Binding-site contacts:
Ligand atom C5 contacts residue TYR341 of chain 1.A at 3.5 Å (hydrophobic).
Ligand atom C7 contacts residue PHE342 of chain 1.A at 3.4 Å (hydrophobic).
Ligand atom O7 contacts residue ARG339 of chain 1.A at 4.0 Å.
Ligand atom C3 contacts residue TYR341 of chain 1.A at 4.0 Å (hydrophobic).
Ligand atom N2 contacts residue ASN465 of chain 1.A at 3.0 Å (h-bond).
Ligand atom C8 contacts residue PHE342 of chain 1.A at 3.0 Å (hydrophobic).
Ligand atom O5 contacts residue TYR341 of chain 1.A at 3.4 Å.
Ligand atom C2 contacts residue ASN465 of chain 1.A at 3.3 Å.
Ligand atom N2 contacts residue PHE342 of chain 1.A at 2.9 Å (h-bond).
Ligand atom C1 contacts residue TYR341 of chain 1.A at 3.5 Å (hydrophobic).
Ligand atom O3 contacts residue PHE342 of chain 1.A at 3.9 Å.
Ligand atom C5 contacts residue ASN465 of chain 1.A at 4.5 Å.
Ligand atom O3 contacts residue HIS340 of chain 1.A at 3.7 Å.
Ligand atom C8 contacts residue HIS340 of chain 1.A at 4.2 Å.
Ligand atom N2 contacts residue SER343 of chain 1.A at 4.3 Å.
Ligand atom O6 contacts residue TYR341 of chain 1.A at 3.9 Å.
Ligand atom O4 contacts residue TYR341 of chain 1.A at 3.6 Å.
Ligand atom O7 contacts residue ASN465 of chain 1.A at 4.1 Å.
Ligand atom C2 contacts residue PHE342 of chain 1.A at 3.6 Å (hydrophobic).
Ligand atom C7 contacts residue ASN465 of chain 1.A at 4.1 Å.
Ligand atom C6 contacts residue TYR341 of chain 1.A at 3.7 Å (hydrophobic).
Ligand atom C7 contacts residue HIS340 of chain 1.A at 3.7 Å.
Ligand atom O5 contacts residue ASN465 of chain 1.A at 3.0 Å (h-bond).
Ligand atom C8 contacts residue ARG339 of chain 1.A at 3.4 Å.
Ligand atom C1 contacts residue SER343 of chain 1.A at 4.5 Å.
Ligand atom C1 contacts residue ASN465 of chain 1.A at 2.5 Å.
Ligand atom C7 contacts residue ARG339 of chain 1.A at 4.2 Å.
Ligand atom C7 contacts residue TYR341 of chain 1.A at 4.1 Å (hydrophobic).
Ligand atom C3 contacts residue PHE342 of chain 1.A at 3.5 Å (hydrophobic).
Ligand atom C4 contacts residue TYR341 of chain 1.A at 4.1 Å (hydrophobic).
Ligand atom C8 contacts residue TYR341 of chain 1.A at 3.9 Å (hydrophobic).
Ligand atom O7 contacts residue TYR341 of chain 1.A at 3.2 Å (h-bond).
Ligand atom C1 contacts residue PHE342 of chain 1.A at 4.0 Å (hydrophobic).
Ligand atom O7 contacts residue HIS340 of chain 1.A at 3.1 Å (h-bond).

Sequence of chain 1.A:
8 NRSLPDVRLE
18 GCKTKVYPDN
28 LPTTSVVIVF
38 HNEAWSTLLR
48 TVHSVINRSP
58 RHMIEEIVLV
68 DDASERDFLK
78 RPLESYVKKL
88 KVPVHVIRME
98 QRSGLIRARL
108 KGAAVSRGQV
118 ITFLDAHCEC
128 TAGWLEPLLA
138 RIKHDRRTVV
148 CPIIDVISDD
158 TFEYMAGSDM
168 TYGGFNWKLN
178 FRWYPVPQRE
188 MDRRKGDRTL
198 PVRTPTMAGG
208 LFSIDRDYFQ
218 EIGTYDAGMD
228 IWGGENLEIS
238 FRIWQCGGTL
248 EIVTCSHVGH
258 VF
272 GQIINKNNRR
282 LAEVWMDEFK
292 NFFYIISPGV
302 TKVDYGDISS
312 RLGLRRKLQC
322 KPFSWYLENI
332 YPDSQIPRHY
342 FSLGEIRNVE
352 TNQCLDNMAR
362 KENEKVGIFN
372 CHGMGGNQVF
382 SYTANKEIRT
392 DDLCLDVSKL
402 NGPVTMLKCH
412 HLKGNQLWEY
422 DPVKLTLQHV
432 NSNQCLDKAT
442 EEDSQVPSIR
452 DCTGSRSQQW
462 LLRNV

This small molecule binds to this protein.
Small molecule (SMILES): CC(=O)N[C@H]1[C@H](O[C@H]2[C@H](O)[C@@H](NC(C)=O)CO[C@@H]2CO)O[C@H](CO)[C@@H](O[C@@H]2O[C@H](CO)[C@@H](O)[C@H](O)[C@@H]2O)[C@@H]1O